This small molecule binds to this protein.
Small molecule (SMILES): N[C@@H](CC(=O)O)C(=O)O

Binding-site contacts:
Ligand atom OD1 contacts residue GLY95 of chain 1.A at 3.2 Å.
Ligand atom O contacts residue ALA32 of chain 1.A at 4.1 Å.
Ligand atom C contacts residue THR96 of chain 1.A at 3.9 Å.
Ligand atom CB contacts residue ASP97 of chain 1.A at 3.5 Å.
Ligand atom CG contacts residue ALA121 of chain 1.A at 3.8 Å (hydrophobic).
Ligand atom OD1 contacts residue THR96 of chain 1.A at 2.9 Å (h-bond).
Ligand atom O contacts residue GLN64 of chain 1.A at 3.9 Å.
Ligand atom O contacts residue ALA62 of chain 1.A at 3.6 Å.
Ligand atom C contacts residue ASP97 of chain 1.A at 3.8 Å.
Ligand atom N contacts residue GLN64 of chain 1.A at 3.0 Å (h-bond).
Ligand atom N contacts residue SER255 of chain 1.C at 3.8 Å.
Ligand atom CA contacts residue THR16 of chain 1.A at 3.3 Å.
Ligand atom OD2 contacts residue THR96 of chain 1.A at 2.7 Å (h-bond).
Ligand atom OD2 contacts residue ALA121 of chain 1.A at 3.0 Å (h-bond).
Ligand atom C contacts residue SER63 of chain 1.A at 3.5 Å.
Ligand atom O contacts residue SER63 of chain 1.A at 2.9 Å (h-bond).
Ligand atom CB contacts residue THR16 of chain 1.A at 3.1 Å.
Ligand atom OD1 contacts residue THR16 of chain 1.A at 3.1 Å (h-bond).
Ligand atom OXT contacts residue GLN64 of chain 1.A at 4.0 Å.
Ligand atom OD2 contacts residue THR16 of chain 1.A at 3.1 Å (h-bond).
Ligand atom C contacts residue THR16 of chain 1.A at 4.3 Å.
Ligand atom O contacts residue THR16 of chain 1.A at 3.8 Å.
Ligand atom OXT contacts residue THR96 of chain 1.A at 3.2 Å (h-bond).
Ligand atom C contacts residue GLN64 of chain 1.A at 3.7 Å.
Ligand atom CA contacts residue ASP97 of chain 1.A at 3.6 Å.
Ligand atom OXT contacts residue GLY95 of chain 1.A at 3.3 Å.
Ligand atom C contacts residue GLY95 of chain 1.A at 3.5 Å.
Ligand atom OXT contacts residue SER63 of chain 1.A at 2.5 Å (h-bond).
Ligand atom OXT contacts residue ASP97 of chain 1.A at 3.0 Å (salt-bridge).
Ligand atom CG contacts residue THR16 of chain 1.A at 2.8 Å.
Ligand atom O contacts residue GLY95 of chain 1.A at 3.3 Å.
Ligand atom OD1 contacts residue GLY15 of chain 1.A at 4.0 Å.
Ligand atom CG contacts residue THR96 of chain 1.A at 2.9 Å.
Ligand atom CB contacts residue THR96 of chain 1.A at 3.4 Å.
Ligand atom N contacts residue ASP97 of chain 1.A at 2.7 Å (salt-bridge).
Ligand atom C contacts residue GLY15 of chain 1.A at 4.3 Å.
Ligand atom OD2 contacts residue MET122 of chain 1.A at 3.9 Å.
Ligand atom OD1 contacts residue ALA121 of chain 1.A at 3.8 Å.
Ligand atom CA contacts residue GLN64 of chain 1.A at 4.0 Å.
Ligand atom O contacts residue GLY15 of chain 1.A at 3.4 Å.

Sequence of chain 1.C:
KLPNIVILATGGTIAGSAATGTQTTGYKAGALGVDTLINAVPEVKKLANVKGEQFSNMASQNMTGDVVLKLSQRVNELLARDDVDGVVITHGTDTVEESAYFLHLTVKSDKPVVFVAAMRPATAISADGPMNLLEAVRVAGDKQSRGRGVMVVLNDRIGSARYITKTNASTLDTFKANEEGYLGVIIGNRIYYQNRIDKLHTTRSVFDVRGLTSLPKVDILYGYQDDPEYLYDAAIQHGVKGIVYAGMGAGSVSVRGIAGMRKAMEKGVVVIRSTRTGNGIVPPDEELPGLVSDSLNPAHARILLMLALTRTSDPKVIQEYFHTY

Sequence of chain 1.A:
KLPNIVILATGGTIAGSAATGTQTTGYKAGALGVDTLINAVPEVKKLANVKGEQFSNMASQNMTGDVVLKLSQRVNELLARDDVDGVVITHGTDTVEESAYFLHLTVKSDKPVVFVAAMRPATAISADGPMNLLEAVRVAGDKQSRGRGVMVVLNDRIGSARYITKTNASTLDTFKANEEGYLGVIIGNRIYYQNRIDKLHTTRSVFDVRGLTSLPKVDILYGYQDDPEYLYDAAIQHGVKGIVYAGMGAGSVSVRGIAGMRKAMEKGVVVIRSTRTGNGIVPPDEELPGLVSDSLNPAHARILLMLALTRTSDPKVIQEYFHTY